Binding-site contacts:
Ligand atom N1 contacts residue TRP162 of chain 1.J at 2.6 Å (h-bond).
Ligand atom O1 contacts residue MET133 of chain 1.F at 3.6 Å (h-bond).
Ligand atom C4 contacts residue TRP162 of chain 1.J at 3.2 Å (hydrophobic).
Ligand atom C2 contacts residue TYR108 of chain 1.J at 3.9 Å (hydrophobic).
Ligand atom O2 contacts residue TYR183 of chain 1.F at 3.8 Å.
Ligand atom C1 contacts residue TRP162 of chain 1.J at 3.4 Å (hydrophobic).
Ligand atom C1 contacts residue TYR108 of chain 1.J at 3.3 Å (hydrophobic).
Ligand atom C3 contacts residue TYR211 of chain 1.J at 3.5 Å (hydrophobic).
Ligand atom C10 contacts residue TRP162 of chain 1.J at 3.2 Å (hydrophobic).
Ligand atom C16 contacts residue TYR132 of chain 1.F at 4.0 Å (hydrophobic).
Ligand atom C2 contacts residue TRP72 of chain 1.F at 3.8 Å (hydrophobic).
Ligand atom C6 contacts residue TRP162 of chain 1.J at 4.0 Å (hydrophobic).
Ligand atom C10 contacts residue TYR108 of chain 1.J at 3.4 Å (hydrophobic).
Ligand atom C10 contacts residue TYR211 of chain 1.J at 3.9 Å (hydrophobic).
Ligand atom O1 contacts residue GLN74 of chain 1.F at 3.5 Å (h-bond).
Ligand atom C7 contacts residue LEU131 of chain 1.F at 3.9 Å (hydrophobic).
Ligand atom C16 contacts residue MET133 of chain 1.F at 3.3 Å (hydrophobic).
Ligand atom C15 contacts residue MET133 of chain 1.F at 3.8 Å (hydrophobic).
Ligand atom O3 contacts residue TRP162 of chain 1.J at 3.9 Å.
Ligand atom N1 contacts residue TYR108 of chain 1.J at 3.6 Å.
Ligand atom C10 contacts residue TYR204 of chain 1.J at 4.0 Å (hydrophobic).
Ligand atom C9 contacts residue TRP162 of chain 1.J at 3.9 Å (hydrophobic).
Ligand atom C14 contacts residue MET133 of chain 1.F at 3.4 Å (hydrophobic).
Ligand atom C16 contacts residue LEU131 of chain 1.F at 3.4 Å (hydrophobic).
Ligand atom C8 contacts residue TRP162 of chain 1.J at 3.4 Å (hydrophobic).
Ligand atom O2 contacts residue MET133 of chain 1.F at 3.7 Å.
Ligand atom C5 contacts residue TRP162 of chain 1.J at 3.2 Å (hydrophobic).
Ligand atom C7 contacts residue TRP162 of chain 1.J at 4.0 Å (hydrophobic).
Ligand atom O3 contacts residue THR163 of chain 1.J at 3.5 Å.
Ligand atom C6 contacts residue LEU131 of chain 1.F at 4.1 Å (hydrophobic).
Ligand atom C13 contacts residue MET133 of chain 1.F at 3.9 Å (hydrophobic).
Ligand atom C14 contacts residue CYS206 of chain 1.J at 3.4 Å (hydrophobic).
Ligand atom C2 contacts residue TRP162 of chain 1.J at 3.9 Å (hydrophobic).
Ligand atom O1 contacts residue CYS206 of chain 1.J at 3.3 Å.
Ligand atom C3 contacts residue TRP162 of chain 1.J at 3.7 Å (hydrophobic).
Ligand atom C15 contacts residue CYS206 of chain 1.J at 3.5 Å (hydrophobic).
Ligand atom C3 contacts residue CYS206 of chain 1.J at 3.9 Å (hydrophobic).
Ligand atom C9 contacts residue TYR204 of chain 1.J at 3.9 Å (hydrophobic).
Ligand atom C13 contacts residue TRP72 of chain 1.F at 3.8 Å (hydrophobic).
Ligand atom C9 contacts residue TYR211 of chain 1.J at 3.5 Å (hydrophobic).

Sequence of chain 1.J:
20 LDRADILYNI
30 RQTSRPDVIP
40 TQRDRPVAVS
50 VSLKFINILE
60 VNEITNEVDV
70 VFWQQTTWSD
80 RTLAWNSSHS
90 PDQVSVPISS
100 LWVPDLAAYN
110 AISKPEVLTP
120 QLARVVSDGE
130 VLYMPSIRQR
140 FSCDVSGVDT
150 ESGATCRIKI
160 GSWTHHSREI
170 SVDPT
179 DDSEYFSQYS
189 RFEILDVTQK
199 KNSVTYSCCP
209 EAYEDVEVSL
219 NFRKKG

Sequence of chain 1.F:
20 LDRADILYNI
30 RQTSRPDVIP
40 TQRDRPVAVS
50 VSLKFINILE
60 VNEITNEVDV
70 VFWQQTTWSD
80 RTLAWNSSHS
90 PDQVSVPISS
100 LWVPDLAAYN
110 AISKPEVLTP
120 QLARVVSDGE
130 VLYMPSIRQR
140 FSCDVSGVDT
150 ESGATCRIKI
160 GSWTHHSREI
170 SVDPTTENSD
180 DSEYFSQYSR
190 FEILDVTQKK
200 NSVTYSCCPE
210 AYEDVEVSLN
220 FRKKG

The protein below binds the small molecule below.
Small molecule (SMILES): CO[C@H]1CC=C2CCN3CCC4=C(CC(=O)OC4)[C@]23C1